This small molecule binds to this protein.
Small molecule (SMILES): CC(=O)N[C@H]1CSSC[C@@H](C(N)=O)NC(=O)[C@H](Cc2ccccc2)NC(=O)[C@H](CCC(N)=O)NC(=O)[C@@H]2CCCN2C(=O)[C@H](Cc2c[nH]cn2)NC1=O

Sequence of chain 1.A:
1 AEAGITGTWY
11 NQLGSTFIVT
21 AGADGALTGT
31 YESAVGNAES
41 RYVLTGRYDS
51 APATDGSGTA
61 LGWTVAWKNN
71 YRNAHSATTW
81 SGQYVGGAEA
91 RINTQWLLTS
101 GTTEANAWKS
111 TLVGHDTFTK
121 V

Binding-site contacts:
Ligand atom CE1 contacts residue LEU13 of chain 1.A at 3.6 Å (hydrophobic).
Ligand atom CB contacts residue TRP67 of chain 1.A at 3.4 Å (hydrophobic).
Ligand atom C contacts residue SER33 of chain 1.A at 3.9 Å.
Ligand atom O contacts residue TRP67 of chain 1.A at 3.7 Å.
Ligand atom CG contacts residue TRP67 of chain 1.A at 3.9 Å (hydrophobic).
Ligand atom CG contacts residue TYR31 of chain 1.A at 4.0 Å (hydrophobic).
Ligand atom CB contacts residue TRP67 of chain 1.A at 3.9 Å (hydrophobic).
Ligand atom CD contacts residue ARG72 of chain 1.A at 3.7 Å.
Ligand atom NE2 contacts residue SER76 of chain 1.A at 3.0 Å (h-bond).
Ligand atom C contacts residue SER33 of chain 1.A at 4.0 Å.
Ligand atom O contacts residue SER33 of chain 1.A at 3.5 Å (h-bond).
Ligand atom OE1 contacts residue LEU98 of chain 1.A at 3.9 Å.
Ligand atom NE2 contacts residue ALA74 of chain 1.A at 4.0 Å.
Ligand atom CE2 contacts residue TRP108 of chain 3.A at 3.2 Å (hydrophobic).
Ligand atom CD contacts residue THR78 of chain 1.A at 4.0 Å.
Ligand atom OE1 contacts residue TRP67 of chain 1.A at 3.7 Å.
Ligand atom OE1 contacts residue THR78 of chain 1.A at 2.9 Å (h-bond).
Ligand atom CD2 contacts residue TRP108 of chain 3.A at 3.3 Å (hydrophobic).
Ligand atom CG contacts residue ARG72 of chain 1.A at 3.9 Å.
Ligand atom NE2 contacts residue TRP96 of chain 1.A at 3.6 Å.
Ligand atom CA contacts residue TRP67 of chain 1.A at 3.6 Å (hydrophobic).
Ligand atom N contacts residue SER33 of chain 1.A at 3.9 Å.
Ligand atom CB contacts residue TRP108 of chain 3.A at 3.5 Å (hydrophobic).
Ligand atom O contacts residue SER33 of chain 1.A at 2.8 Å (h-bond).
Ligand atom CE1 contacts residue TRP67 of chain 1.A at 3.3 Å (hydrophobic).
Ligand atom CB contacts residue TYR42 of chain 1.A at 3.9 Å (hydrophobic).
Ligand atom CD1 contacts residue LEU13 of chain 1.A at 3.7 Å (hydrophobic).
Ligand atom ND1 contacts residue TRP108 of chain 3.A at 4.0 Å.
Ligand atom O contacts residue TYR31 of chain 1.A at 3.0 Å (h-bond).
Ligand atom C contacts residue TRP67 of chain 1.A at 3.9 Å (hydrophobic).
Ligand atom CD2 contacts residue SER76 of chain 1.A at 3.7 Å.
Ligand atom CG contacts residue ALA74 of chain 1.A at 3.5 Å (hydrophobic).
Ligand atom O contacts residue SER15 of chain 1.A at 3.5 Å (h-bond).
Ligand atom N contacts residue ALA34 of chain 1.A at 3.6 Å.
Ligand atom NE2 contacts residue TRP80 of chain 1.A at 4.0 Å.
Ligand atom O contacts residue SER33 of chain 1.A at 3.5 Å (h-bond).
Ligand atom C contacts residue SER33 of chain 1.A at 3.9 Å.
Ligand atom NE2 contacts residue TRP67 of chain 1.A at 3.5 Å.
Ligand atom CG contacts residue TYR42 of chain 1.A at 3.9 Å (hydrophobic).
Ligand atom O contacts residue SER33 of chain 1.A at 3.6 Å.

Sequence of chain 3.A:
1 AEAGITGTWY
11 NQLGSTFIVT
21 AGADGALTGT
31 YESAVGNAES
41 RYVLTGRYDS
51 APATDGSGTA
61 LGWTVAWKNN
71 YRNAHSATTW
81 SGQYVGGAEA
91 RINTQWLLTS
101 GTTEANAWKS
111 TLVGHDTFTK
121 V